Sequence of chain 1.B:
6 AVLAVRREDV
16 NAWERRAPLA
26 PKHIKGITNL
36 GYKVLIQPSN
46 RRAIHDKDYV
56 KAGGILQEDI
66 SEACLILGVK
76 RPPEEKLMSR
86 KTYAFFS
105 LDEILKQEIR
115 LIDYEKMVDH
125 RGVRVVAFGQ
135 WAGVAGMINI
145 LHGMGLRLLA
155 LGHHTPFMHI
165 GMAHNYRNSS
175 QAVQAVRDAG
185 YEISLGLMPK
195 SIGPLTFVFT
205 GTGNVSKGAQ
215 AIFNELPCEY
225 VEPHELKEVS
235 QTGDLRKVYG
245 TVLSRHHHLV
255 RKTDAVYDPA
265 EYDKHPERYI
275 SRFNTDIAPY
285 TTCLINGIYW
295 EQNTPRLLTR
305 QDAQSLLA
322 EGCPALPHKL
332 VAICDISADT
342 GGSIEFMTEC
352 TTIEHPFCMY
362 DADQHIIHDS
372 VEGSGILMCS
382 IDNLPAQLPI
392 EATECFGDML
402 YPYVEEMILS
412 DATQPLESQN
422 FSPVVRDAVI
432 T

A protein and the small-molecule ligand that binds it are described below.
Small molecule (SMILES): CCN1C(=O)CCC1=O

Binding-site contacts:
Ligand atom O2 contacts residue GLN134 of chain 1.B at 4.4 Å.
Ligand atom O1 contacts residue ASP399 of chain 1.B at 4.1 Å.
Ligand atom O1 contacts residue MET400 of chain 1.B at 4.1 Å.
Ligand atom N1 contacts residue MET400 of chain 1.B at 4.3 Å.
Ligand atom C2 contacts residue CYS396 of chain 1.B at 3.6 Å (hydrophobic).
Ligand atom O2 contacts residue CYS396 of chain 1.B at 4.0 Å.
Ligand atom C1 contacts residue MET400 of chain 1.B at 3.6 Å (hydrophobic).
Ligand atom C3 contacts residue MET400 of chain 1.B at 4.4 Å (hydrophobic).
Ligand atom C4 contacts residue TRP135 of chain 1.B at 4.3 Å (hydrophobic).
Ligand atom C4 contacts residue CYS396 of chain 1.B at 1.9 Å (hydrophobic).
Ligand atom O2 contacts residue LYS211 of chain 1.B at 4.2 Å.
Ligand atom N1 contacts residue CYS396 of chain 1.B at 4.0 Å.
Ligand atom C2 contacts residue MET400 of chain 1.B at 3.9 Å (hydrophobic).
Ligand atom C1 contacts residue CYS396 of chain 1.B at 2.1 Å (hydrophobic).
Ligand atom C3 contacts residue CYS396 of chain 1.B at 3.3 Å (hydrophobic).
Ligand atom C4 contacts residue MET400 of chain 1.B at 4.3 Å (hydrophobic).